The small molecule below binds the protein below.
Small molecule (SMILES): Nc1ccnc(=O)[nH]1

Binding-site contacts:
Ligand atom N4 contacts residue PHE629 of chain 2.C at 4.4 Å.
Ligand atom O2 contacts residue ASP626 of chain 2.I at 3.6 Å (salt-bridge).
Ligand atom O2 contacts residue HIS630 of chain 2.C at 3.5 Å.
Ligand atom N3 contacts residue HIS630 of chain 2.C at 2.6 Å (h-bond).
Ligand atom C4 contacts residue HIS630 of chain 2.C at 3.2 Å.
Ligand atom N1 contacts residue HIS630 of chain 2.C at 4.2 Å.
Ligand atom C5 contacts residue HIS630 of chain 2.C at 4.3 Å.
Ligand atom N4 contacts residue PRO631 of chain 2.C at 4.4 Å.
Ligand atom O2 contacts residue HIS628 of chain 2.I at 3.4 Å (h-bond).
Ligand atom N3 contacts residue HIS628 of chain 2.I at 4.3 Å.
Ligand atom C2 contacts residue HIS628 of chain 2.I at 3.3 Å.
Ligand atom N1 contacts residue TRP607 of chain 2.C at 4.5 Å.
Ligand atom C4 contacts residue HIS628 of chain 2.I at 4.5 Å.
Ligand atom C6 contacts residue PHE629 of chain 2.I at 4.0 Å (hydrophobic).
Ligand atom C6 contacts residue HIS628 of chain 2.I at 2.7 Å.
Ligand atom N1 contacts residue PHE629 of chain 2.I at 4.2 Å.
Ligand atom O2 contacts residue GLY627 of chain 2.I at 3.4 Å.
Ligand atom C2 contacts residue GLY627 of chain 2.I at 4.1 Å.
Ligand atom C5 contacts residue PHE629 of chain 2.C at 4.0 Å (hydrophobic).
Ligand atom C2 contacts residue HIS630 of chain 2.C at 3.2 Å.
Ligand atom C5 contacts residue HIS628 of chain 2.I at 3.9 Å.
Ligand atom N4 contacts residue HIS630 of chain 2.C at 3.0 Å.
Ligand atom N1 contacts residue HIS628 of chain 2.I at 2.3 Å (h-bond).

Sequence of chain 2.I:
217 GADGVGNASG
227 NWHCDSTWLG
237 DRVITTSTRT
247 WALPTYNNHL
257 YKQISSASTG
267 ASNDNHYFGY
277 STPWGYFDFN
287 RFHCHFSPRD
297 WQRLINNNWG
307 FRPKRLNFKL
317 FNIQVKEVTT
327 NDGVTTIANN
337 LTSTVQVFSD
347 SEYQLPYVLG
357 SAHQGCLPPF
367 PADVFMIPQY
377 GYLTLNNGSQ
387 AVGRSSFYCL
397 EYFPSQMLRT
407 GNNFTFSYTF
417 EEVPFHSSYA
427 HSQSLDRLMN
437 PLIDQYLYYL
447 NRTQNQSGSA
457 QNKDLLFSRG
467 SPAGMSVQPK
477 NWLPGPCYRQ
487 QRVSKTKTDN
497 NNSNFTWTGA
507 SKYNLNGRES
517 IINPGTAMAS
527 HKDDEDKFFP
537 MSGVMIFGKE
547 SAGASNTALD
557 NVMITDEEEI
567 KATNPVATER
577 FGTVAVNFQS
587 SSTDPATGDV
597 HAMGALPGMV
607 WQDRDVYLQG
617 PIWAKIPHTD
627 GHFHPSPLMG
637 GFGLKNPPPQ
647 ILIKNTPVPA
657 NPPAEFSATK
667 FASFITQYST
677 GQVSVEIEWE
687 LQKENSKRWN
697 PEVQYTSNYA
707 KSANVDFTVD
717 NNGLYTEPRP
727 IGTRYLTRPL

Sequence of chain 2.C:
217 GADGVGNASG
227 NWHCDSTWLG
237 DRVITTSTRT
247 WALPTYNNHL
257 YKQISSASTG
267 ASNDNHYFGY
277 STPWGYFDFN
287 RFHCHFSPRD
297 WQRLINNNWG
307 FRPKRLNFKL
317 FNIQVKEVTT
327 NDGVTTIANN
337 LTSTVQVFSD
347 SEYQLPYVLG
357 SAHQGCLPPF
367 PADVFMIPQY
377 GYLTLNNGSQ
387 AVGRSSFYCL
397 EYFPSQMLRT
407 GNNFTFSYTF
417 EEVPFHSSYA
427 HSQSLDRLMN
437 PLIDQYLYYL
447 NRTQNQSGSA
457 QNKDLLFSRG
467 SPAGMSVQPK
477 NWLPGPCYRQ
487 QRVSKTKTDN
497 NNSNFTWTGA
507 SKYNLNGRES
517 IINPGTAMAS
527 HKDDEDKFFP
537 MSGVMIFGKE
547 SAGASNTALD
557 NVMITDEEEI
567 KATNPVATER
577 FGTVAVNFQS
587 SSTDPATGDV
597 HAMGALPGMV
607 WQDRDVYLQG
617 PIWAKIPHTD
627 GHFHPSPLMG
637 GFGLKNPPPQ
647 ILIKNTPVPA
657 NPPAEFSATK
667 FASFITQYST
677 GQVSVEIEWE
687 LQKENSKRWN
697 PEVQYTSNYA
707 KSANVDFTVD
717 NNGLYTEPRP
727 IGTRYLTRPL